Sequence of chain 1.E:
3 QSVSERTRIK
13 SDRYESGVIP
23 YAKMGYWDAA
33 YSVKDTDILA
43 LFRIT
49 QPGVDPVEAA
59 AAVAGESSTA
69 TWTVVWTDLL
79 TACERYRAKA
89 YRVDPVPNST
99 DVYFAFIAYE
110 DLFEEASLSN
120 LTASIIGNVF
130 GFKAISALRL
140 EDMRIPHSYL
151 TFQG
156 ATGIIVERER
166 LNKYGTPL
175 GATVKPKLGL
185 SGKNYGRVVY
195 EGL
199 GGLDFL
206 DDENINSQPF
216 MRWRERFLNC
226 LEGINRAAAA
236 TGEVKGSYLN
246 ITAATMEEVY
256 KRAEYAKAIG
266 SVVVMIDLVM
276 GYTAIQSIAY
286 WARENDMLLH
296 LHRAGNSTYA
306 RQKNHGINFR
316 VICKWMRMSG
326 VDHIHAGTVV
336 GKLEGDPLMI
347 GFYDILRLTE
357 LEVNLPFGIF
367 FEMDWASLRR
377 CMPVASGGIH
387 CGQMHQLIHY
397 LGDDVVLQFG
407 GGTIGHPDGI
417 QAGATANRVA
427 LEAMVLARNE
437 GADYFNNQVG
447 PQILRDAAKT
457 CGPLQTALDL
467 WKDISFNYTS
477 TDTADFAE

Binding-site contacts:
Ligand atom O2 contacts residue THR177 of chain 1.E at 2.9 Å (h-bond).
Ligand atom C3 contacts residue MG1 of chain 1.AA at 3.0 Å.
Ligand atom O2 contacts residue MG1 of chain 1.AA at 2.3 Å.
Ligand atom O1P contacts residue LYS179 of chain 1.E at 3.4 Å.
Ligand atom O1 contacts residue LYS179 of chain 1.E at 3.1 Å (salt-bridge).
Ligand atom O2 contacts residue KCX205 of chain 1.E at 3.1 Å (h-bond).
Ligand atom O4P contacts residue ARG298 of chain 1.E at 2.9 Å (salt-bridge).
Ligand atom C contacts residue MG1 of chain 1.AA at 2.9 Å.
Ligand atom O5P contacts residue ARG298 of chain 1.E at 2.8 Å (salt-bridge).
Ligand atom P1 contacts residue THR69 of chain 1.B at 3.4 Å.
Ligand atom O1P contacts residue THR69 of chain 1.B at 2.5 Å (h-bond).
Ligand atom O4 contacts residue GLY383 of chain 1.E at 3.1 Å.
Ligand atom O3 contacts residue GLU208 of chain 1.E at 2.9 Å (salt-bridge).
Ligand atom O6 contacts residue GLU208 of chain 1.E at 3.2 Å (salt-bridge).
Ligand atom O3 contacts residue KCX205 of chain 1.E at 2.7 Å (h-bond).
Ligand atom O5 contacts residue LEU338 of chain 1.E at 3.4 Å.
Ligand atom O3 contacts residue HIS297 of chain 1.E at 3.0 Å (h-bond).
Ligand atom O6 contacts residue ASP207 of chain 1.E at 3.1 Å (salt-bridge).
Ligand atom O2P contacts residue GLY383 of chain 1.E at 3.4 Å.
Ligand atom O4 contacts residue SER382 of chain 1.E at 3.0 Å (h-bond).
Ligand atom O2P contacts residue TRP70 of chain 1.B at 3.3 Å.
Ligand atom O2P contacts residue GLY384 of chain 1.E at 2.8 Å (h-bond).
Ligand atom O6P contacts residue SER382 of chain 1.E at 3.4 Å (h-bond).
Ligand atom O2 contacts residue LYS179 of chain 1.E at 3.0 Å (salt-bridge).
Ligand atom O6 contacts residue LYS179 of chain 1.E at 3.2 Å (salt-bridge).
Ligand atom O6P contacts residue HIS330 of chain 1.E at 2.7 Å (h-bond).
Ligand atom O3 contacts residue MG1 of chain 1.AA at 2.2 Å.
Ligand atom C contacts residue ASN127 of chain 1.B at 3.4 Å.
Ligand atom O1P contacts residue GLY407 of chain 1.E at 2.8 Å (h-bond).
Ligand atom O3P contacts residue GLY406 of chain 1.E at 2.9 Å (h-bond).
Ligand atom O6 contacts residue MG1 of chain 1.AA at 2.1 Å.
Ligand atom O3 contacts residue ASN127 of chain 1.B at 3.4 Å (h-bond).
Ligand atom O6 contacts residue LYS181 of chain 1.E at 2.8 Å (salt-bridge).
Ligand atom O2P contacts residue LYS337 of chain 1.E at 2.8 Å (salt-bridge).
Ligand atom O6 contacts residue ASN127 of chain 1.B at 3.0 Å (h-bond).
Ligand atom O7 contacts residue LYS337 of chain 1.E at 2.9 Å (salt-bridge).
Ligand atom O2P contacts residue THR69 of chain 1.B at 3.3 Å (h-bond).
Ligand atom O7 contacts residue GLU64 of chain 1.B at 3.4 Å (salt-bridge).
Ligand atom C3 contacts residue KCX205 of chain 1.E at 3.1 Å.
Ligand atom C2 contacts residue MG1 of chain 1.AA at 2.9 Å.

A protein and the small-molecule ligand that binds it are described below.
Small molecule (SMILES): O=C(O)[C@@](O)(COP(=O)(O)O)[C@H](O)[C@H](O)COP(=O)(O)O

Sequence of chain 1.B:
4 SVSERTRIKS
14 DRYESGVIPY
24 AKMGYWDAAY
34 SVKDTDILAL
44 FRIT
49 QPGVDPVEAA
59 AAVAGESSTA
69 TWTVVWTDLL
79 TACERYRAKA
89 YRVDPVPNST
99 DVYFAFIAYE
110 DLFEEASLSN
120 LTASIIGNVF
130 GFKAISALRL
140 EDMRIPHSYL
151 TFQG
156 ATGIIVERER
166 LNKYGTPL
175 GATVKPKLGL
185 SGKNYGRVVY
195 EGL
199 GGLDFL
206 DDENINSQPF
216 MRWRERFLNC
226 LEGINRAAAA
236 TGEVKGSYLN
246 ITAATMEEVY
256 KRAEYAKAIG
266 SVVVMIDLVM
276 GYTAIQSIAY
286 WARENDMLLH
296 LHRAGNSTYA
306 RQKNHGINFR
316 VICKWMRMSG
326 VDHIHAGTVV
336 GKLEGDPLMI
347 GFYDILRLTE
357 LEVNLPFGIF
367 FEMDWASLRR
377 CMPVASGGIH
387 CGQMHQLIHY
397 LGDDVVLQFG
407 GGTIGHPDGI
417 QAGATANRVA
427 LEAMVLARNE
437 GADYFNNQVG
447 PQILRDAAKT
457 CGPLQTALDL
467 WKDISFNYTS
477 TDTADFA